Sequence of chain 1.C:
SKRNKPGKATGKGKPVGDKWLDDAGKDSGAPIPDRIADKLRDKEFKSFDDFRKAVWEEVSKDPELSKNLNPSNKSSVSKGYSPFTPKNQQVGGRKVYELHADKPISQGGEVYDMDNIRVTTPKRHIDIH

The protein below binds the small molecule below.
Small molecule (SMILES): Cc1cn([C@H]2C[C@H](O[P](=O)(O)OC[C@H]3O[C@@H](n4ccc(N)nc4=O)C[C@@H]3O[P](=O)(O)OC[C@H]3O[C@@H](n4cnc5c(=O)nc(N)[nH]c54)C[C@@H]3O[P](=O)(O)OC[C@H]3O[C@@H](n4ccc(N)nc4=O)C[C@@H]3O)[C@@H](CO[P](=O)(O)O[C@H]3C[C@H](n4cnc5c(N)ncnc54)O[C@@H]3CO[P](=O)(O)O[C@H]3C[C@H](n4cnc5c(=O)nc(N)[nH]c54)O[C@@H]3CO[P](=O)(O)O[C@H]3C[C@H](n4ccc(N)nc4=O)O[C@@H]3CO[P](=O)(O)O[C@H]3C[C@H](n4cnc5c(=O)nc(N)[nH]c54)O[C@@H]3CO)O2)c(=O)[nH]c1=O

Binding-site contacts:
Ligand atom N6 contacts residue DT5 of chain 1.I at 2.9 Å (h-bond).
Ligand atom N2 contacts residue DG7 of chain 1.I at 3.4 Å (h-bond).
Ligand atom O4 contacts residue DG3 of chain 1.I at 3.5 Å (h-bond).
Ligand atom C2 contacts residue DA4 of chain 1.I at 3.6 Å.
Ligand atom C6 contacts residue DG7 of chain 1.I at 3.4 Å.
Ligand atom N3 contacts residue DC6 of chain 1.I at 3.6 Å (h-bond).
Ligand atom O4' contacts residue ARG96 of chain 1.C at 3.4 Å.
Ligand atom N6 contacts residue DA4 of chain 1.I at 3.4 Å (h-bond).
Ligand atom C2 contacts residue DC6 of chain 1.I at 3.5 Å.
Ligand atom C2 contacts residue DT5 of chain 1.I at 3.3 Å.
Ligand atom N1 contacts residue DT5 of chain 1.I at 2.7 Å (h-bond).
Ligand atom C4 contacts residue DG7 of chain 1.I at 3.3 Å.
Ligand atom N2 contacts residue DC8 of chain 1.I at 2.8 Å (h-bond).
Ligand atom N1 contacts residue DC6 of chain 1.I at 3.4 Å (h-bond).
Ligand atom O2 contacts residue DG7 of chain 1.I at 2.8 Å (h-bond).
Ligand atom O4 contacts residue DA4 of chain 1.I at 2.9 Å (h-bond).
Ligand atom O2 contacts residue ARG96 of chain 1.C at 3.3 Å (salt-bridge).
Ligand atom O6 contacts residue DG7 of chain 1.I at 3.4 Å (h-bond).
Ligand atom N2 contacts residue DC6 of chain 1.I at 2.7 Å (h-bond).
Ligand atom N3 contacts residue DG7 of chain 1.I at 3.5 Å (h-bond).
Ligand atom C2 contacts residue DC6 of chain 1.I at 3.1 Å.
Ligand atom N1 contacts residue DG7 of chain 1.I at 3.5 Å (h-bond).
Ligand atom O6 contacts residue DC6 of chain 1.I at 2.8 Å (h-bond).
Ligand atom O2 contacts residue DG3 of chain 1.I at 2.7 Å (h-bond).
Ligand atom N4 contacts residue DG3 of chain 1.I at 2.8 Å (h-bond).
Ligand atom C2 contacts residue DG7 of chain 1.I at 3.3 Å.
Ligand atom N2 contacts residue DG3 of chain 1.I at 3.5 Å (h-bond).
Ligand atom C5' contacts residue VAL93 of chain 1.C at 3.2 Å (hydrophobic).
Ligand atom OP1 contacts residue GLY94 of chain 1.C at 3.5 Å.
Ligand atom OP1 contacts residue GLY95 of chain 1.C at 3.0 Å (h-bond).
Ligand atom O6 contacts residue DC8 of chain 1.I at 2.8 Å (h-bond).
Ligand atom O2 contacts residue DA4 of chain 1.I at 3.4 Å.
Ligand atom O3' contacts residue GLY95 of chain 1.C at 3.5 Å (h-bond).
Ligand atom O3' contacts residue VAL93 of chain 1.C at 3.4 Å.
Ligand atom N1 contacts residue DC6 of chain 1.I at 2.7 Å (h-bond).
Ligand atom N3 contacts residue DA4 of chain 1.I at 2.8 Å (h-bond).
Ligand atom N1 contacts residue DC8 of chain 1.I at 2.8 Å (h-bond).
Ligand atom C5' contacts residue ILE128 of chain 1.C at 3.5 Å (hydrophobic).
Ligand atom C6 contacts residue DC6 of chain 1.I at 3.5 Å.
Ligand atom N3 contacts residue DG3 of chain 1.I at 2.9 Å (h-bond).